A small-molecule ligand and the protein it binds are described below.
Small molecule (SMILES): CC(=O)Nc1ccc([C@H]2CC=NO2)cc1

Binding-site contacts:
Ligand atom C01 contacts residue CYS107 of chain 1.A at 3.1 Å (hydrophobic).
Ligand atom N04 contacts residue HIS110 of chain 1.A at 3.8 Å.
Ligand atom C05 contacts residue CYS107 of chain 1.A at 1.8 Å (hydrophobic).
Ligand atom N04 contacts residue CYS107 of chain 1.A at 2.6 Å (h-bond).
Ligand atom C02 contacts residue CYS107 of chain 1.A at 4.1 Å (hydrophobic).
Ligand atom C11 contacts residue HIS85 of chain 1.A at 4.3 Å.
Ligand atom O03 contacts residue HIS110 of chain 1.A at 4.4 Å.
Ligand atom C05 contacts residue LYS87 of chain 1.A at 3.6 Å.
Ligand atom C01 contacts residue LYS87 of chain 1.A at 4.0 Å.
Ligand atom O03 contacts residue CYS107 of chain 1.A at 3.9 Å.

Sequence of chain 1.A:
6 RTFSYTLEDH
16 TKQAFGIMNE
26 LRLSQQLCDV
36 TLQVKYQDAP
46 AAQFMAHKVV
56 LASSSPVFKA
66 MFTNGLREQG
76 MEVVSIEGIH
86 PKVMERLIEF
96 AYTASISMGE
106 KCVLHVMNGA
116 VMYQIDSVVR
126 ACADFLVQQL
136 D